Sequence of chain 1.D:
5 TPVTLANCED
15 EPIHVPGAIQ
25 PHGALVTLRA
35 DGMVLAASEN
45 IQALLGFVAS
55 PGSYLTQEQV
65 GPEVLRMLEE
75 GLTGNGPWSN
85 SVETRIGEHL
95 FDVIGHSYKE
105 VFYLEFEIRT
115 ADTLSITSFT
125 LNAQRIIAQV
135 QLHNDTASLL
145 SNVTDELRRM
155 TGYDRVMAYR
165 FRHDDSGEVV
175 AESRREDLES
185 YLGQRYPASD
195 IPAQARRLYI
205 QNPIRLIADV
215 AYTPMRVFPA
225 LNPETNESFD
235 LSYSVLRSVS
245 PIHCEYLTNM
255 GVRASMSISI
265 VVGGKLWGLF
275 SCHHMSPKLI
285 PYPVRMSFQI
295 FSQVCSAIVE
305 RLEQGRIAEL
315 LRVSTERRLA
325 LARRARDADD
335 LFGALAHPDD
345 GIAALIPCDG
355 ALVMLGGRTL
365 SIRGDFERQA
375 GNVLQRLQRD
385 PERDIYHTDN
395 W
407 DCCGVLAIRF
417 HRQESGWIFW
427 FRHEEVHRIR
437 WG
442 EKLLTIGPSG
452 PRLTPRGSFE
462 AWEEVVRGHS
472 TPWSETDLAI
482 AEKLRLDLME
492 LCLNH

This small molecule binds to this protein.
Small molecule (SMILES): C=CC1=C(C)/C(=C/c2[nH]c(/C=C3\N=C(/C=C4\NC(=O)C(C)=C4C=C)C(C)=C3CCC(=O)O)c(CCC(=O)O)c2C)NC1=O

Binding-site contacts:
Ligand atom ND contacts residue HIS247 of chain 1.D at 3.6 Å.
Ligand atom C2B contacts residue TYR250 of chain 1.D at 3.5 Å (hydrophobic).
Ligand atom C2C contacts residue ASP194 of chain 1.D at 3.6 Å.
Ligand atom CMC contacts residue ASP194 of chain 1.D at 3.6 Å.
Ligand atom ND contacts residue ASP194 of chain 1.D at 3.6 Å.
Ligand atom OB contacts residue TYR250 of chain 1.D at 3.7 Å.
Ligand atom CBC contacts residue CYS12 of chain 1.D at 1.7 Å (hydrophobic).
Ligand atom C4C contacts residue ASP194 of chain 1.D at 3.2 Å.
Ligand atom OB contacts residue TYR190 of chain 1.D at 3.4 Å.
Ligand atom C4D contacts residue HIS247 of chain 1.D at 3.5 Å.
Ligand atom NC contacts residue ASP194 of chain 1.D at 3.0 Å (salt-bridge).
Ligand atom C3B contacts residue TYR250 of chain 1.D at 3.5 Å (hydrophobic).
Ligand atom CAD contacts residue TYR203 of chain 1.D at 3.3 Å (hydrophobic).
Ligand atom CGA contacts residue SER275 of chain 1.D at 2.7 Å.
Ligand atom OB contacts residue GLN188 of chain 1.D at 3.0 Å (h-bond).
Ligand atom CMD contacts residue SER244 of chain 1.D at 3.5 Å.
Ligand atom O1A contacts residue SER275 of chain 1.D at 2.6 Å (h-bond).
Ligand atom C1C contacts residue ASP194 of chain 1.D at 3.2 Å.
Ligand atom NB contacts residue ASP194 of chain 1.D at 3.1 Å (salt-bridge).
Ligand atom NB contacts residue TYR250 of chain 1.D at 3.1 Å (h-bond).
Ligand atom CBA contacts residue TYR203 of chain 1.D at 3.7 Å (hydrophobic).
Ligand atom CBB contacts residue GLN188 of chain 1.D at 3.2 Å.
Ligand atom O2D contacts residue ARG209 of chain 1.D at 2.9 Å (salt-bridge).
Ligand atom O2A contacts residue TYR163 of chain 1.D at 3.0 Å (h-bond).
Ligand atom C1B contacts residue TYR250 of chain 1.D at 3.3 Å (hydrophobic).
Ligand atom C3C contacts residue CYS12 of chain 1.D at 3.1 Å (hydrophobic).
Ligand atom CAC contacts residue ILE246 of chain 1.D at 3.6 Å (hydrophobic).
Ligand atom CAC contacts residue CYS12 of chain 1.D at 1.6 Å (hydrophobic).
Ligand atom O2A contacts residue SER275 of chain 1.D at 2.6 Å (h-bond).
Ligand atom C4B contacts residue TYR250 of chain 1.D at 3.2 Å (hydrophobic).
Ligand atom CGD contacts residue ARG209 of chain 1.D at 3.0 Å.
Ligand atom O2D contacts residue TYR203 of chain 1.D at 3.4 Å (h-bond).
Ligand atom O1D contacts residue ARG209 of chain 1.D at 2.5 Å (salt-bridge).
Ligand atom CBC contacts residue GLU13 of chain 1.D at 2.9 Å.
Ligand atom OC contacts residue TYR250 of chain 1.D at 3.4 Å.
Ligand atom O1A contacts residue HIS277 of chain 1.D at 3.2 Å (h-bond).
Ligand atom OC contacts residue ASP194 of chain 1.D at 2.8 Å (salt-bridge).
Ligand atom C3C contacts residue ASP194 of chain 1.D at 3.7 Å.
Ligand atom NB contacts residue TYR190 of chain 1.D at 3.5 Å.
Ligand atom CHB contacts residue ASP194 of chain 1.D at 3.6 Å.